Binding-site contacts:
Ligand atom O3 contacts residue LEU78 of chain 1.A at 4.0 Å.
Ligand atom N2 contacts residue ASN106 of chain 1.A at 3.1 Å (h-bond).
Ligand atom C6 contacts residue ASN106 of chain 1.A at 4.3 Å.
Ligand atom C5 contacts residue ASN106 of chain 1.A at 3.4 Å.
Ligand atom C7 contacts residue ASN106 of chain 1.A at 3.6 Å.
Ligand atom C4 contacts residue ASN106 of chain 1.A at 4.0 Å.
Ligand atom O6 contacts residue ASN106 of chain 1.A at 4.1 Å.
Ligand atom O7 contacts residue GLU162 of chain 1.A at 4.0 Å.
Ligand atom C2 contacts residue ASN106 of chain 1.A at 2.4 Å.
Ligand atom C7 contacts residue GLN160 of chain 1.A at 3.6 Å.
Ligand atom C1 contacts residue ASN106 of chain 1.A at 1.4 Å.
Ligand atom O7 contacts residue GLN160 of chain 1.A at 3.6 Å.
Ligand atom C8 contacts residue GLN160 of chain 1.A at 2.7 Å.
Ligand atom O7 contacts residue ILE80 of chain 1.A at 3.7 Å.
Ligand atom O7 contacts residue LEU78 of chain 1.A at 4.4 Å.
Ligand atom O7 contacts residue GLY161 of chain 1.A at 3.7 Å.
Ligand atom O5 contacts residue ASN106 of chain 1.A at 2.0 Å (h-bond).
Ligand atom C3 contacts residue ASN106 of chain 1.A at 3.7 Å.
Ligand atom C8 contacts residue ASN106 of chain 1.A at 3.7 Å.

This small molecule binds to this protein.
Small molecule (SMILES): CC(=O)N[C@@H]1[C@@H](O)[C@H](O)[C@@H](CO)O[C@H]1O

Sequence of chain 1.A:
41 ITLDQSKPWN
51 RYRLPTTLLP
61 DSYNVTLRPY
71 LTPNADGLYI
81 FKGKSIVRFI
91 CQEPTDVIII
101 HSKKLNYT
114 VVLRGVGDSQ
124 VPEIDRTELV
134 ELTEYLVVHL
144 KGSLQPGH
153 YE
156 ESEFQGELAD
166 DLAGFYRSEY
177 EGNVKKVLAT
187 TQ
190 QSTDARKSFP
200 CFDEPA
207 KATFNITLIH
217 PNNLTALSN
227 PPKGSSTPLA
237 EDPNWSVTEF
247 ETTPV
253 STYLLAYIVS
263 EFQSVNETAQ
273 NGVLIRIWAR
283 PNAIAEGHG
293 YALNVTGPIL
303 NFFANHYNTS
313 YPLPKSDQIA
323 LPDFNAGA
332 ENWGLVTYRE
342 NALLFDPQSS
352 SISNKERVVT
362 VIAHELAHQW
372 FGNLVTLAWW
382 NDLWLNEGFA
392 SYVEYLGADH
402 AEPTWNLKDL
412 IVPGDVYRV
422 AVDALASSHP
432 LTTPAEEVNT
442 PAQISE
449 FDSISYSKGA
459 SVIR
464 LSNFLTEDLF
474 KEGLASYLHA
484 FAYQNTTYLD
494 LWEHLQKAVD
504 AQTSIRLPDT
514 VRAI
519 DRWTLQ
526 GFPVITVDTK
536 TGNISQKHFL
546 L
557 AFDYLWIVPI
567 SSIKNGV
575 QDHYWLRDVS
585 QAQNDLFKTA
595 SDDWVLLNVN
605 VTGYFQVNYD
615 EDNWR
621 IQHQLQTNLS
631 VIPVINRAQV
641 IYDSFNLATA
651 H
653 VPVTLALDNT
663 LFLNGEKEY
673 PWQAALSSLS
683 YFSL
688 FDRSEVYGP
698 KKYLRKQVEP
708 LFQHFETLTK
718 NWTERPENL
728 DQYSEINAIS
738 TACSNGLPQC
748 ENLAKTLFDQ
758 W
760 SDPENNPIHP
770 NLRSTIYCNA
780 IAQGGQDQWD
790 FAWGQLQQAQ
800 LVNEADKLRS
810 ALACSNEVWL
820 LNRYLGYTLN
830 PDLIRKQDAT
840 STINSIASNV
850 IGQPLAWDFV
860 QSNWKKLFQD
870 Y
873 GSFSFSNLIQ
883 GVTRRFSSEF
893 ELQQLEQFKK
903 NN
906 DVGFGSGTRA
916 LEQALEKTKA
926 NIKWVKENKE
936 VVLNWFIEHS